Sequence of chain 1.A:
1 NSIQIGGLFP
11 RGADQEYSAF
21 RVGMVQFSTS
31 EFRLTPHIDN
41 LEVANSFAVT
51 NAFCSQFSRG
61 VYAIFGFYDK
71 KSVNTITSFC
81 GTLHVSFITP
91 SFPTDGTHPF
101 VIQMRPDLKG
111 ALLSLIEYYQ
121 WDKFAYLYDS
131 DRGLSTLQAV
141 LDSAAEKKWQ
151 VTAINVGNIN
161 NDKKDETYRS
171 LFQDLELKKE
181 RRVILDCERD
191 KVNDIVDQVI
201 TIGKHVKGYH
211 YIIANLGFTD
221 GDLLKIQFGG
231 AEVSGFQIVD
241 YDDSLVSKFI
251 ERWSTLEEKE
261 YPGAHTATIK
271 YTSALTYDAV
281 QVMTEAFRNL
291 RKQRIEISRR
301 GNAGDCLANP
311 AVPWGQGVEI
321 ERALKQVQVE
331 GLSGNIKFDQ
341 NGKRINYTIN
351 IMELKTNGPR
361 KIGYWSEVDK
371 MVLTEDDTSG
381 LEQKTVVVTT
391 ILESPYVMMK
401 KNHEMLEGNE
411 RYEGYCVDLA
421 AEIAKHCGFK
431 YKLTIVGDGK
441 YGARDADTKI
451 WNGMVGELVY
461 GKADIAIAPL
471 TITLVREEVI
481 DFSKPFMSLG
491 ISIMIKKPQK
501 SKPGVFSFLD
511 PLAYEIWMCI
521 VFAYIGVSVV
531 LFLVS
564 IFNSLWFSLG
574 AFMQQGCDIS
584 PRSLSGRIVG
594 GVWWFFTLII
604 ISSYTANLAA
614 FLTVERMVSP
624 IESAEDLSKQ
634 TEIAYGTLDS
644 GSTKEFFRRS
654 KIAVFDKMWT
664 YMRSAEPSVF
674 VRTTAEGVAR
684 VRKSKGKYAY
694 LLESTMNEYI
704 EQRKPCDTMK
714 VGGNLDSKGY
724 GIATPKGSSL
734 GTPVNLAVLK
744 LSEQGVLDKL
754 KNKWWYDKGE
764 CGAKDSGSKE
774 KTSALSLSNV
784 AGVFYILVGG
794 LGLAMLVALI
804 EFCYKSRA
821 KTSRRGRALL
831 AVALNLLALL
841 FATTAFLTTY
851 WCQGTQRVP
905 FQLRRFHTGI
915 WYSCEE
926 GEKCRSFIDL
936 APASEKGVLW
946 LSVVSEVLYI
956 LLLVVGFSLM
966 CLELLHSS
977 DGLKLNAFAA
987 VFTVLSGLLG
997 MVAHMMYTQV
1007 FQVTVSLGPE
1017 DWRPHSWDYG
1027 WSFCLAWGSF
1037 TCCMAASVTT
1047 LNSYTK

Binding-site contacts:
Ligand atom C38 contacts residue GLY730 of chain 1.A at 3.7 Å.
Ligand atom O42 contacts residue SER731 of chain 1.A at 2.1 Å.
Ligand atom C18 contacts residue GLN120 of chain 1.A at 3.6 Å.
Ligand atom C80 contacts residue GLY461 of chain 1.A at 3.1 Å.
Ligand atom C85 contacts residue GLU232 of chain 1.A at 2.7 Å.
Ligand atom C15 contacts residue TYR460 of chain 1.A at 3.7 Å (hydrophobic).
Ligand atom O84 contacts residue HIS210 of chain 1.A at 3.5 Å.
Ligand atom C24 contacts residue TYR118 of chain 1.A at 3.5 Å (hydrophobic).
Ligand atom C06 contacts residue GLU232 of chain 1.A at 3.1 Å.
Ligand atom C80 contacts residue VAL459 of chain 1.A at 3.3 Å (hydrophobic).
Ligand atom C01 contacts residue GLY208 of chain 1.A at 2.8 Å.
Ligand atom C24 contacts residue GLN120 of chain 1.A at 3.5 Å.
Ligand atom C18 contacts residue TYR118 of chain 1.A at 2.9 Å (hydrophobic).
Ligand atom C81 contacts residue TYR460 of chain 1.A at 2.6 Å (hydrophobic).
Ligand atom C27 contacts residue GLN120 of chain 1.A at 3.2 Å.
Ligand atom C01 contacts residue LYS207 of chain 1.A at 3.6 Å.
Ligand atom C17 contacts residue TYR119 of chain 1.A at 2.7 Å (hydrophobic).
Ligand atom C18 contacts residue TYR119 of chain 1.A at 3.4 Å (hydrophobic).
Ligand atom C17 contacts residue TYR118 of chain 1.A at 3.5 Å (hydrophobic).
Ligand atom O82 contacts residue TYR460 of chain 1.A at 3.3 Å.
Ligand atom O82 contacts residue TYR119 of chain 1.A at 2.9 Å (h-bond).
Ligand atom C11 contacts residue TYR119 of chain 1.A at 3.3 Å (hydrophobic).
Ligand atom C41 contacts residue SER731 of chain 1.A at 3.5 Å.
Ligand atom O43 contacts residue GLY730 of chain 1.A at 3.0 Å (h-bond).
Ligand atom C05 contacts residue GLU232 of chain 1.A at 3.8 Å.
Ligand atom C14 contacts residue TYR460 of chain 1.A at 2.9 Å (hydrophobic).
Ligand atom O43 contacts residue SER732 of chain 1.A at 3.7 Å.
Ligand atom C20 contacts residue TYR460 of chain 1.A at 3.6 Å (hydrophobic).
Ligand atom O82 contacts residue ARG182 of chain 1.A at 3.7 Å.
Ligand atom O42 contacts residue GLY730 of chain 1.A at 3.2 Å.
Ligand atom C10 contacts residue TRP121 of chain 1.A at 3.7 Å (hydrophobic).
Ligand atom C10 contacts residue TYR119 of chain 1.A at 3.5 Å (hydrophobic).
Ligand atom C07 contacts residue GLU232 of chain 1.A at 3.5 Å.
Ligand atom C03 contacts residue GLY208 of chain 1.A at 3.2 Å.
Ligand atom C19 contacts residue TYR118 of chain 1.A at 3.1 Å (hydrophobic).
Ligand atom C80 contacts residue TYR460 of chain 1.A at 2.6 Å (hydrophobic).
Ligand atom O78 contacts residue GLN120 of chain 1.A at 2.6 Å (h-bond).
Ligand atom C85 contacts residue TYR209 of chain 1.A at 3.7 Å (hydrophobic).
Ligand atom O84 contacts residue GLU232 of chain 1.A at 3.2 Å (salt-bridge).
Ligand atom O77 contacts residue LYS729 of chain 1.A at 3.6 Å.

A protein and the small-molecule ligand that binds it are described below.
Small molecule (SMILES): C[C@@H]1CC[C@@]2(OC1)O[C@H]1[C@@H](O)[C@H]3[C@@H]4CC[C@H]5C[C@@H](O[C@@H]6O[C@H](CO)[C@H](O[C@@H]7O[C@H](CO)[C@@H](O)[C@H](O[C@@H]8OC[C@@H](O)[C@H](O)[C@H]8O)[C@H]7O[C@@H]7O[C@H](CO)[C@H](O)[C@H](O[C@@H]8O[C@H](CO)[C@@H](O)[C@H](O)[C@H]8O)[C@H]7O)[C@H](O)[C@H]6O)[C@H](O)C[C@]5(C)[C@H]4CC[C@]3(C)[C@H]1[C@@H]2C